Sequence of chain 5.B:
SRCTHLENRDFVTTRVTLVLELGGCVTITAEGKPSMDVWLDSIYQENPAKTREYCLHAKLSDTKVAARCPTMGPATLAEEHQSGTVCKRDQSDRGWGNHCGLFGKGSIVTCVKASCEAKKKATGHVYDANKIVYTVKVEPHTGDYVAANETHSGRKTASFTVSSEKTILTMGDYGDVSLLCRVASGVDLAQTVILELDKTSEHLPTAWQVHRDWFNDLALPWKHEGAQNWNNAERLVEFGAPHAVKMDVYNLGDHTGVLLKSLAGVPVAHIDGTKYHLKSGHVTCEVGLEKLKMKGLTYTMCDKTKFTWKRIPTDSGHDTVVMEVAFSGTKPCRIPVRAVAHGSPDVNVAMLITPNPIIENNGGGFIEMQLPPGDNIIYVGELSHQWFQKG

The protein below binds the small molecule below.
Small molecule (SMILES): CC(=O)N[C@@H]1[C@@H](O)[C@H](O)[C@@H](CO)O[C@H]1O

Sequence of chain 41.B:
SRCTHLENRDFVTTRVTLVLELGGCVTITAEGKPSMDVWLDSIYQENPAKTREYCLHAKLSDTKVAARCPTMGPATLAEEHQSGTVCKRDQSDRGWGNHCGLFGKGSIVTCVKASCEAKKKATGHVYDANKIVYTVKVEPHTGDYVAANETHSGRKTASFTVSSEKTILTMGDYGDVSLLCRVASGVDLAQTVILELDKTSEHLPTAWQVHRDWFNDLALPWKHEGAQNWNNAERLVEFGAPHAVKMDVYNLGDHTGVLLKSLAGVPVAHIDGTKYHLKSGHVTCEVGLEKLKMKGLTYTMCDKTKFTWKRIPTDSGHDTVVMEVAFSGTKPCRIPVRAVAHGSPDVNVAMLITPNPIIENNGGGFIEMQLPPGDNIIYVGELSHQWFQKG

Binding-site contacts:
Ligand atom O5 contacts residue ASN154 of chain 41.B at 2.4 Å (h-bond).
Ligand atom C7 contacts residue ASN154 of chain 41.B at 3.3 Å.
Ligand atom C6 contacts residue HIS104 of chain 5.B at 3.7 Å.
Ligand atom C5 contacts residue ASN154 of chain 41.B at 3.7 Å.
Ligand atom O7 contacts residue HIS104 of chain 5.B at 4.2 Å.
Ligand atom C2 contacts residue ASN154 of chain 41.B at 2.4 Å.
Ligand atom C5 contacts residue HIS104 of chain 5.B at 3.3 Å.
Ligand atom O7 contacts residue ASN154 of chain 41.B at 3.1 Å (h-bond).
Ligand atom C1 contacts residue ASN154 of chain 41.B at 1.4 Å.
Ligand atom N2 contacts residue ASN154 of chain 41.B at 2.9 Å (h-bond).
Ligand atom O7 contacts residue GLU155 of chain 41.B at 3.8 Å.
Ligand atom C1 contacts residue HIS104 of chain 5.B at 3.2 Å.
Ligand atom C7 contacts residue GLU155 of chain 41.B at 4.1 Å.
Ligand atom O6 contacts residue HIS104 of chain 5.B at 2.9 Å.
Ligand atom C2 contacts residue HIS104 of chain 5.B at 4.4 Å.
Ligand atom C3 contacts residue ASN154 of chain 41.B at 3.8 Å.
Ligand atom O5 contacts residue HIS104 of chain 5.B at 3.2 Å (h-bond).
Ligand atom C8 contacts residue ASN154 of chain 41.B at 3.8 Å.
Ligand atom C8 contacts residue GLU155 of chain 41.B at 3.8 Å.
Ligand atom C4 contacts residue ASN154 of chain 41.B at 4.2 Å.